Binding-site contacts:
Ligand atom O7 contacts residue HIS410 of chain 1.D at 3.2 Å (h-bond).
Ligand atom O5 contacts residue ASN412 of chain 1.D at 4.0 Å.
Ligand atom N2 contacts residue ASN434 of chain 1.D at 2.9 Å (h-bond).
Ligand atom C6 contacts residue ASN412 of chain 1.D at 4.3 Å.
Ligand atom C5 contacts residue ASN434 of chain 1.D at 3.7 Å.
Ligand atom C7 contacts residue HIS410 of chain 1.D at 4.3 Å.
Ligand atom C7 contacts residue ASN434 of chain 1.D at 3.2 Å.
Ligand atom C1 contacts residue ASN434 of chain 1.D at 1.4 Å.
Ligand atom C4 contacts residue ASN434 of chain 1.D at 4.2 Å.
Ligand atom O7 contacts residue ASN434 of chain 1.D at 3.1 Å (h-bond).
Ligand atom O6 contacts residue THR388 of chain 1.D at 4.4 Å.
Ligand atom C5 contacts residue ASN412 of chain 1.D at 4.4 Å.
Ligand atom C3 contacts residue ASN434 of chain 1.D at 3.8 Å.
Ligand atom O5 contacts residue ASN434 of chain 1.D at 2.4 Å (h-bond).
Ligand atom C8 contacts residue ASN434 of chain 1.D at 4.3 Å.
Ligand atom C2 contacts residue ASN434 of chain 1.D at 2.5 Å.
Ligand atom O6 contacts residue ASN412 of chain 1.D at 4.5 Å.
Ligand atom O5 contacts residue HIS410 of chain 1.D at 4.4 Å.

Sequence of chain 1.D:
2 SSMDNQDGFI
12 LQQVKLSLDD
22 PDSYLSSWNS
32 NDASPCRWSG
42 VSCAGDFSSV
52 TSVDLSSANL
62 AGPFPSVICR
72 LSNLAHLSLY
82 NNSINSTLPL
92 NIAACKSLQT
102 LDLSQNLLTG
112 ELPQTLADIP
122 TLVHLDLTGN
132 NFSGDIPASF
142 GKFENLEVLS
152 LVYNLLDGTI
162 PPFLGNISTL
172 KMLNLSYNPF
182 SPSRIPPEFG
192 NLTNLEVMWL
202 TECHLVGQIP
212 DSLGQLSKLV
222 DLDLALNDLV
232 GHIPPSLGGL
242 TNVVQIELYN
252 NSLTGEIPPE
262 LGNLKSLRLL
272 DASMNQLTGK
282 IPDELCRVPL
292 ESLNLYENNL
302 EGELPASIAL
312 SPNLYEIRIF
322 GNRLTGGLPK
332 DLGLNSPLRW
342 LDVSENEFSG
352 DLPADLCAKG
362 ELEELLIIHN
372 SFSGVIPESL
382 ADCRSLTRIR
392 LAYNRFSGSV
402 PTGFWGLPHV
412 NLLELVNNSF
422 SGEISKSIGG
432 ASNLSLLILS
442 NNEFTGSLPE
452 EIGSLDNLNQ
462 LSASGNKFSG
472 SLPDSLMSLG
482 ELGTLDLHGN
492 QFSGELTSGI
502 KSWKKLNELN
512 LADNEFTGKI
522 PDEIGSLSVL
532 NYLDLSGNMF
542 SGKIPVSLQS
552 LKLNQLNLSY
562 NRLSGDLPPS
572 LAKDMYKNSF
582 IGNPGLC

This protein binds this small molecule.
Small molecule (SMILES): CC(=O)N[C@@H]1[C@@H](O)[C@H](O)[C@@H](CO)O[C@H]1O